Sequence of chain 1.C:
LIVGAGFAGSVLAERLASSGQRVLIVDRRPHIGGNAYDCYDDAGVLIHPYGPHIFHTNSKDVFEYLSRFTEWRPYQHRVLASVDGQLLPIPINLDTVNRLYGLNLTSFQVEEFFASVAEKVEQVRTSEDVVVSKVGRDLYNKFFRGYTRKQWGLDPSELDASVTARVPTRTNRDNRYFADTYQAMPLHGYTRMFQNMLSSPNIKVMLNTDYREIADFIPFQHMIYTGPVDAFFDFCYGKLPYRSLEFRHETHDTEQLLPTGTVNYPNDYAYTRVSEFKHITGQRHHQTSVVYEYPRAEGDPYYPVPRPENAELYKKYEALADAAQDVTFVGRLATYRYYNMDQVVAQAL

The small molecule below binds the protein below.
Small molecule (SMILES): O=c1ccn([C@@H]2O[C@H](CO[P](=O)(O)O[P](=O)(O)O[C@H]3O[C@H](CO)[C@H](O)[C@H](O)[C@H]3O)[C@@H](O)[C@H]2O)c(=O)[nH]1

Binding-site contacts:
Ligand atom O4 contacts residue ASN296 of chain 1.C at 3.3 Å (h-bond).
Ligand atom O3' contacts residue PHE210 of chain 1.C at 3.1 Å.
Ligand atom O2 contacts residue PHE176 of chain 1.C at 3.1 Å.
Ligand atom O4' contacts residue FAD1 of chain 1.O at 2.9 Å (h-bond).
Ligand atom O2 contacts residue TYR179 of chain 1.C at 3.4 Å.
Ligand atom O3A contacts residue TYR370 of chain 1.C at 3.4 Å (h-bond).
Ligand atom O2B contacts residue TYR370 of chain 1.C at 2.8 Å (h-bond).
Ligand atom N1 contacts residue TYR179 of chain 1.C at 3.5 Å.
Ligand atom C6' contacts residue ARG305 of chain 1.C at 3.4 Å.
Ligand atom N3 contacts residue PHE175 of chain 1.C at 2.7 Å (h-bond).
Ligand atom O3B contacts residue ARG305 of chain 1.C at 3.1 Å (salt-bridge).
Ligand atom C2 contacts residue TYR179 of chain 1.C at 3.4 Å (hydrophobic).
Ligand atom C2D contacts residue THR180 of chain 1.C at 3.5 Å.
Ligand atom O1B contacts residue ARG305 of chain 1.C at 3.1 Å (salt-bridge).
Ligand atom O2A contacts residue ARG198 of chain 1.C at 3.3 Å (salt-bridge).
Ligand atom C5' contacts residue ARG305 of chain 1.C at 3.2 Å.
Ligand atom O1B contacts residue TYR335 of chain 1.C at 3.2 Å (h-bond).
Ligand atom C1' contacts residue ARG305 of chain 1.C at 3.2 Å.
Ligand atom O2 contacts residue PHE175 of chain 1.C at 3.4 Å (h-bond).
Ligand atom C4D contacts residue VAL195 of chain 1.C at 3.6 Å (hydrophobic).
Ligand atom O6' contacts residue HIS109 of chain 1.C at 3.0 Å (h-bond).
Ligand atom O4' contacts residue ILE86 of chain 1.C at 3.5 Å.
Ligand atom C4 contacts residue PHE175 of chain 1.C at 3.6 Å (hydrophobic).
Ligand atom C5 contacts residue ASN296 of chain 1.C at 3.4 Å.
Ligand atom O3D contacts residue TRP184 of chain 1.C at 2.3 Å (h-bond).
Ligand atom C2D contacts residue TYR179 of chain 1.C at 3.5 Å (hydrophobic).
Ligand atom O2B contacts residue TYR335 of chain 1.C at 3.4 Å.
Ligand atom C2' contacts residue FAD1 of chain 1.O at 3.1 Å.
Ligand atom O2 contacts residue THR180 of chain 1.C at 3.3 Å (h-bond).
Ligand atom PB contacts residue TYR370 of chain 1.C at 3.5 Å.
Ligand atom O1A contacts residue TYR209 of chain 1.C at 2.5 Å (h-bond).
Ligand atom O2D contacts residue THR180 of chain 1.C at 2.6 Å (h-bond).
Ligand atom O3D contacts residue VAL195 of chain 1.C at 3.4 Å.
Ligand atom C2 contacts residue PHE175 of chain 1.C at 3.5 Å (hydrophobic).
Ligand atom N3 contacts residue TYR179 of chain 1.C at 3.3 Å.
Ligand atom O2' contacts residue FAD1 of chain 1.O at 3.0 Å.
Ligand atom O5' contacts residue ARG305 of chain 1.C at 2.8 Å (salt-bridge).
Ligand atom C5D contacts residue VAL195 of chain 1.C at 3.4 Å (hydrophobic).
Ligand atom O5D contacts residue ARG198 of chain 1.C at 3.6 Å (salt-bridge).
Ligand atom C5D contacts residue ARG198 of chain 1.C at 3.5 Å.